Sequence of chain 1.C:
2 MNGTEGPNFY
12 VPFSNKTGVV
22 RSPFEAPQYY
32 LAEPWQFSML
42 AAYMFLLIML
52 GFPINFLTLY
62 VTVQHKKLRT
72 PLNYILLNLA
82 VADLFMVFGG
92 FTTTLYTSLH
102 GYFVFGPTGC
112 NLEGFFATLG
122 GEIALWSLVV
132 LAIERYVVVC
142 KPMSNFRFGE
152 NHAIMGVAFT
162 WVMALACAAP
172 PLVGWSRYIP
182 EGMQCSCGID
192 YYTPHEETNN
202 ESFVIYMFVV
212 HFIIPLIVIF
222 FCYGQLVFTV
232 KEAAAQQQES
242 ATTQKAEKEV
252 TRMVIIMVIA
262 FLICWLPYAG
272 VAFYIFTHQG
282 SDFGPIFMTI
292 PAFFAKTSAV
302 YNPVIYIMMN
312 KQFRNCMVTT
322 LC

The small molecule below binds the protein below.
Small molecule (SMILES): CC(=O)N[C@H]1[C@H](O[C@H]2[C@H](O)[C@@H](NC(C)=O)CO[C@@H]2CO)O[C@H](CO)[C@@H](O)[C@@H]1O

Binding-site contacts:
Ligand atom O3 contacts residue ASP283 of chain 1.C at 3.0 Å (salt-bridge).
Ligand atom O5 contacts residue ASN3 of chain 1.C at 2.2 Å (h-bond).
Ligand atom O3 contacts residue SER282 of chain 1.C at 3.4 Å.
Ligand atom N2 contacts residue GLY281 of chain 1.C at 3.8 Å.
Ligand atom C1 contacts residue ASN3 of chain 1.C at 1.5 Å.
Ligand atom C6 contacts residue ASP283 of chain 1.C at 4.0 Å.
Ligand atom C1 contacts residue GLY281 of chain 1.C at 3.5 Å.
Ligand atom C7 contacts residue GLY281 of chain 1.C at 4.1 Å.
Ligand atom C2 contacts residue ASN3 of chain 1.C at 2.5 Å.
Ligand atom C7 contacts residue ASN3 of chain 1.C at 4.4 Å.
Ligand atom C5 contacts residue ASP283 of chain 1.C at 4.4 Å.
Ligand atom C4 contacts residue ASN3 of chain 1.C at 4.4 Å.
Ligand atom C3 contacts residue SER282 of chain 1.C at 4.4 Å.
Ligand atom O7 contacts residue HIS279 of chain 1.C at 4.3 Å.
Ligand atom C3 contacts residue ASN3 of chain 1.C at 3.7 Å.
Ligand atom O6 contacts residue ASP283 of chain 1.C at 3.6 Å.
Ligand atom O3 contacts residue ASN3 of chain 1.C at 3.8 Å.
Ligand atom C3 contacts residue GLY281 of chain 1.C at 4.2 Å.
Ligand atom O5 contacts residue ASP283 of chain 1.C at 4.0 Å.
Ligand atom O5 contacts residue GLY281 of chain 1.C at 4.5 Å.
Ligand atom C3 contacts residue ASP283 of chain 1.C at 4.4 Å.
Ligand atom O3 contacts residue GLY281 of chain 1.C at 4.0 Å.
Ligand atom O7 contacts residue GLY281 of chain 1.C at 3.6 Å.
Ligand atom C2 contacts residue SER282 of chain 1.C at 4.4 Å.
Ligand atom C6 contacts residue ASN3 of chain 1.C at 3.9 Å.
Ligand atom C2 contacts residue GLY281 of chain 1.C at 3.1 Å.
Ligand atom N2 contacts residue ASN3 of chain 1.C at 3.3 Å (h-bond).
Ligand atom O6 contacts residue ASN3 of chain 1.C at 3.5 Å (h-bond).
Ligand atom C5 contacts residue ASN3 of chain 1.C at 3.5 Å.